Sequence of chain 1.D:
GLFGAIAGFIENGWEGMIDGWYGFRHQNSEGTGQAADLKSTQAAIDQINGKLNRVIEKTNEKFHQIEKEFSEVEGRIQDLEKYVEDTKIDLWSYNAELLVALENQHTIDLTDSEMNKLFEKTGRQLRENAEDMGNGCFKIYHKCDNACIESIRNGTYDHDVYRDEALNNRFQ

Sequence of chain 1.C:
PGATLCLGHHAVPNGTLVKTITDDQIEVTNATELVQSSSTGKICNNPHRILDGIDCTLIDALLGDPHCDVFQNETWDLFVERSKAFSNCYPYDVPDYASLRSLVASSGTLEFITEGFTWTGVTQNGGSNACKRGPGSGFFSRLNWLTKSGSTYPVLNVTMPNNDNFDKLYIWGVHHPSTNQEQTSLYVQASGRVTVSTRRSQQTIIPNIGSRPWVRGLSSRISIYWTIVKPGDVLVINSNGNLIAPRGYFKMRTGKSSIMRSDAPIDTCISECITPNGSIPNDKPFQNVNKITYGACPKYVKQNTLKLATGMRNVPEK

Binding-site contacts:
Ligand atom C1 contacts residue ASN292 of chain 1.C at 4.1 Å.
Ligand atom O7 contacts residue ASN279 of chain 1.C at 3.0 Å (h-bond).
Ligand atom C8 contacts residue SER39 of chain 1.C at 3.6 Å.
Ligand atom C7 contacts residue ASN279 of chain 1.C at 3.2 Å.
Ligand atom C1 contacts residue VAL291 of chain 1.C at 3.6 Å (hydrophobic).
Ligand atom C2 contacts residue VAL291 of chain 1.C at 3.9 Å (hydrophobic).
Ligand atom C5 contacts residue ASN279 of chain 1.C at 3.6 Å.
Ligand atom C6 contacts residue GLU69 of chain 1.D at 4.5 Å.
Ligand atom C7 contacts residue VAL291 of chain 1.C at 4.3 Å (hydrophobic).
Ligand atom C3 contacts residue ASN279 of chain 1.C at 3.8 Å.
Ligand atom N2 contacts residue ASN279 of chain 1.C at 2.9 Å (h-bond).
Ligand atom C5 contacts residue ASN292 of chain 1.C at 3.9 Å.
Ligand atom C8 contacts residue ASN279 of chain 1.C at 4.5 Å.
Ligand atom C8 contacts residue LYS293 of chain 1.C at 3.9 Å.
Ligand atom C1 contacts residue ASN279 of chain 1.C at 1.4 Å.
Ligand atom N2 contacts residue VAL291 of chain 1.C at 3.4 Å (h-bond).
Ligand atom C6 contacts residue ASN292 of chain 1.C at 4.2 Å.
Ligand atom O5 contacts residue ASN292 of chain 1.C at 3.9 Å.
Ligand atom O7 contacts residue LYS293 of chain 1.C at 4.3 Å.
Ligand atom C4 contacts residue ASN279 of chain 1.C at 4.2 Å.
Ligand atom C8 contacts residue VAL291 of chain 1.C at 4.2 Å (hydrophobic).
Ligand atom C2 contacts residue ASN279 of chain 1.C at 2.4 Å.
Ligand atom C8 contacts residue GLU69 of chain 1.D at 3.7 Å.
Ligand atom C3 contacts residue VAL291 of chain 1.C at 4.2 Å (hydrophobic).
Ligand atom O5 contacts residue ASN279 of chain 1.C at 2.4 Å (h-bond).

A protein and the small-molecule ligand that binds it are described below.
Small molecule (SMILES): CC(=O)N[C@H]1[C@H](O[C@H]2[C@H](O)[C@@H](NC(C)=O)CO[C@@H]2CO)O[C@H](CO)[C@@H](O)[C@@H]1O